This protein binds this small molecule.
Small molecule (SMILES): CC(=O)N[C@@H]1[C@@H](O)[C@H](O)[C@@H](CO)O[C@H]1O

Binding-site contacts:
Ligand atom C3 contacts residue ASN291 of chain 1.B at 3.8 Å.
Ligand atom O5 contacts residue ASN291 of chain 1.B at 2.2 Å (h-bond).
Ligand atom O5 contacts residue SER294 of chain 1.B at 3.7 Å.
Ligand atom N2 contacts residue ASN291 of chain 1.B at 3.2 Å (h-bond).
Ligand atom C6 contacts residue LEU296 of chain 1.B at 3.8 Å (hydrophobic).
Ligand atom C7 contacts residue ASN291 of chain 1.B at 3.4 Å.
Ligand atom C6 contacts residue ASN291 of chain 1.B at 4.5 Å.
Ligand atom C5 contacts residue ASN291 of chain 1.B at 3.6 Å.
Ligand atom N2 contacts residue GLU292 of chain 1.B at 3.9 Å.
Ligand atom O5 contacts residue LEU296 of chain 1.B at 3.8 Å.
Ligand atom C1 contacts residue GLU292 of chain 1.B at 4.5 Å.
Ligand atom C4 contacts residue ASN291 of chain 1.B at 4.2 Å.
Ligand atom C2 contacts residue ASN291 of chain 1.B at 2.6 Å.
Ligand atom O7 contacts residue ASN291 of chain 1.B at 3.1 Å (h-bond).
Ligand atom C5 contacts residue SER294 of chain 1.B at 4.4 Å.
Ligand atom C6 contacts residue SER294 of chain 1.B at 4.1 Å.
Ligand atom C7 contacts residue GLU292 of chain 1.B at 3.3 Å.
Ligand atom C8 contacts residue GLU292 of chain 1.B at 3.1 Å.
Ligand atom C1 contacts residue ASN291 of chain 1.B at 1.4 Å.
Ligand atom C5 contacts residue LEU296 of chain 1.B at 4.4 Å (hydrophobic).
Ligand atom O7 contacts residue GLU292 of chain 1.B at 3.6 Å.

Sequence of chain 1.B:
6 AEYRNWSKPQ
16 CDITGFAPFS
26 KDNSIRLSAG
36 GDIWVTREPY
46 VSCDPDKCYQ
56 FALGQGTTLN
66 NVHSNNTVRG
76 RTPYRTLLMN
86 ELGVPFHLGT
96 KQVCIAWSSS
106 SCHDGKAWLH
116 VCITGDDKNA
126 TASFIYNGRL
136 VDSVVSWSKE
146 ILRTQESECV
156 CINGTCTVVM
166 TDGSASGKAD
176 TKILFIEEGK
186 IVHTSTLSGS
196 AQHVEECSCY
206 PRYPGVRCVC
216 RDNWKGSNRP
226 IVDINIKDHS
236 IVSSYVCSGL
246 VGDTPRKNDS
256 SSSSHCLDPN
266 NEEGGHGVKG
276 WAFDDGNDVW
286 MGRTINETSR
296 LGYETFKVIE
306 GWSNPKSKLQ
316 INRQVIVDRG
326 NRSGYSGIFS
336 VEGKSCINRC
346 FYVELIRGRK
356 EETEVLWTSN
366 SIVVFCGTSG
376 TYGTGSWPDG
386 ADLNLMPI